Sequence of chain 1.B:
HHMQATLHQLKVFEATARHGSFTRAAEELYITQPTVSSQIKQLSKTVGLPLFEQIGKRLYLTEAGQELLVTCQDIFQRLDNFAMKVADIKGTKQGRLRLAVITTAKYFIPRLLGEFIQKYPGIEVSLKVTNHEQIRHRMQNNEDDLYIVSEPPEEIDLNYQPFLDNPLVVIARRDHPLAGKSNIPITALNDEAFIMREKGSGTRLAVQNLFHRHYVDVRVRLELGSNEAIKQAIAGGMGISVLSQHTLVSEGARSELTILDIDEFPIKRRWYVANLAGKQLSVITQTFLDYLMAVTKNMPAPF

Binding-site contacts:
Ligand atom O4 contacts residue SER232 of chain 1.C at 2.3 Å (h-bond).
Ligand atom C5 contacts residue LYS112 of chain 1.B at 4.0 Å.
Ligand atom O2 contacts residue TYR113 of chain 1.B at 3.6 Å.
Ligand atom O3 contacts residue ASN233 of chain 1.C at 3.3 Å (h-bond).
Ligand atom C4 contacts residue SER232 of chain 1.C at 4.4 Å.
Ligand atom O5 contacts residue LYS112 of chain 1.C at 2.6 Å (salt-bridge).
Ligand atom C4 contacts residue LYS112 of chain 1.B at 3.5 Å.
Ligand atom O4 contacts residue LYS112 of chain 1.B at 3.4 Å.
Ligand atom C1 contacts residue ASN233 of chain 1.B at 3.8 Å.
Ligand atom O3 contacts residue TYR113 of chain 1.C at 3.6 Å.
Ligand atom C2 contacts residue LYS112 of chain 1.C at 3.5 Å.
Ligand atom O2 contacts residue LYS112 of chain 1.B at 4.0 Å.
Ligand atom O1 contacts residue ASN233 of chain 1.B at 3.3 Å (h-bond).
Ligand atom C4 contacts residue GLU234 of chain 1.C at 3.8 Å.
Ligand atom C1 contacts residue TYR113 of chain 1.B at 4.5 Å (hydrophobic).
Ligand atom C1 contacts residue GLU234 of chain 1.B at 3.8 Å.
Ligand atom O1 contacts residue SER232 of chain 1.B at 2.3 Å (h-bond).
Ligand atom O1 contacts residue LYS112 of chain 1.C at 3.9 Å.
Ligand atom C5 contacts residue ASN233 of chain 1.C at 3.5 Å.
Ligand atom C3 contacts residue LYS112 of chain 1.C at 4.2 Å.
Ligand atom C1 contacts residue LYS112 of chain 1.C at 4.3 Å.
Ligand atom O4 contacts residue ALA235 of chain 1.C at 4.0 Å.
Ligand atom O1 contacts residue ALA235 of chain 1.B at 4.2 Å.
Ligand atom O5 contacts residue SER232 of chain 1.B at 3.2 Å (h-bond).
Ligand atom O3 contacts residue GLU234 of chain 1.C at 3.6 Å (salt-bridge).
Ligand atom O2 contacts residue GLU234 of chain 1.B at 4.1 Å.
Ligand atom C5 contacts residue GLU234 of chain 1.C at 3.5 Å.
Ligand atom O2 contacts residue ASN233 of chain 1.B at 3.9 Å.
Ligand atom C1 contacts residue SER232 of chain 1.B at 3.4 Å.
Ligand atom O1 contacts residue GLU234 of chain 1.B at 3.0 Å (salt-bridge).
Ligand atom O3 contacts residue SER232 of chain 1.C at 4.1 Å.
Ligand atom O4 contacts residue ASN233 of chain 1.C at 3.2 Å (h-bond).
Ligand atom C3 contacts residue LYS112 of chain 1.B at 3.5 Å.
Ligand atom C2 contacts residue SER232 of chain 1.B at 3.8 Å.
Ligand atom C5 contacts residue SER232 of chain 1.C at 3.6 Å.
Ligand atom O4 contacts residue GLU234 of chain 1.C at 3.3 Å (salt-bridge).

Sequence of chain 1.C:
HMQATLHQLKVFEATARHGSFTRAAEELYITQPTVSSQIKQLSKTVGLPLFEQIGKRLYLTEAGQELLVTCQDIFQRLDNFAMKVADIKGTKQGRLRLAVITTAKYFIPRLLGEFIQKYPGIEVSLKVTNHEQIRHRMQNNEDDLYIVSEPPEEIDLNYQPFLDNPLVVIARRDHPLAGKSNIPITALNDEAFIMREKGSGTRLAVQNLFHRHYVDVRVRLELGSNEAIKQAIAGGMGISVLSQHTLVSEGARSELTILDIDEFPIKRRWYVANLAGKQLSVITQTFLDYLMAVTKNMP

A small-molecule ligand and the protein it binds are described below.
Small molecule (SMILES): O=C(O)CCC(=O)C(=O)O